Sequence of chain 1.A:
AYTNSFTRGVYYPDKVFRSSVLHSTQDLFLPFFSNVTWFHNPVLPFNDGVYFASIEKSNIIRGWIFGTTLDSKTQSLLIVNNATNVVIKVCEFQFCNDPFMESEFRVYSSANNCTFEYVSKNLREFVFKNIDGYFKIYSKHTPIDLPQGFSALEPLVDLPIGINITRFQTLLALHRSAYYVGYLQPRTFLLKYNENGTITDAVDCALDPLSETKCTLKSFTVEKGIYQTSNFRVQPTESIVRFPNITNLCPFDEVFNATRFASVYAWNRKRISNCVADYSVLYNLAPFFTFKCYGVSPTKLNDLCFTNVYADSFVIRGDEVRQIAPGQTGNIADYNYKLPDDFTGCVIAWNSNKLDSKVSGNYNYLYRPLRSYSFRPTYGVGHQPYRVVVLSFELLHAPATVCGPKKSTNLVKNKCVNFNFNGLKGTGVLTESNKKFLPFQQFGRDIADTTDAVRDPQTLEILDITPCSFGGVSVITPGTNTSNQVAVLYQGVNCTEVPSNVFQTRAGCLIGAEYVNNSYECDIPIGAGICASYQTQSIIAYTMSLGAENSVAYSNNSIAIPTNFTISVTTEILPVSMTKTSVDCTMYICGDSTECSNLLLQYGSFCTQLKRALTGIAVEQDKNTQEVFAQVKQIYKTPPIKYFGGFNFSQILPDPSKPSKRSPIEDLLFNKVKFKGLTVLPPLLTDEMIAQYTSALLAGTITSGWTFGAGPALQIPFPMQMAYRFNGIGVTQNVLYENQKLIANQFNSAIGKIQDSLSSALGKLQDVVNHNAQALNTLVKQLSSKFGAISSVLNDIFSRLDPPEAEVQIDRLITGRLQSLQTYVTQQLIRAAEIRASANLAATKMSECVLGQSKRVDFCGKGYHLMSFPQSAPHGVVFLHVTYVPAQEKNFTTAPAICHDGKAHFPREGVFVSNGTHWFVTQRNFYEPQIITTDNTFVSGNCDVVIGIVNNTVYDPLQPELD

A small-molecule ligand and the protein it binds are described below.
Small molecule (SMILES): CC(=O)N[C@H]1[C@H](O[C@H]2[C@H](O)[C@@H](NC(C)=O)CO[C@@H]2CO)O[C@H](CO)[C@@H](O)[C@@H]1O

Binding-site contacts:
Ligand atom C2 contacts residue ASN798 of chain 1.A at 2.7 Å.
Ligand atom C3 contacts residue ASN798 of chain 1.A at 3.9 Å.
Ligand atom C1 contacts residue ASN798 of chain 1.A at 1.5 Å.
Ligand atom C1 contacts residue SER800 of chain 1.A at 4.0 Å.
Ligand atom C7 contacts residue ASN798 of chain 1.A at 3.8 Å.
Ligand atom N2 contacts residue ASN798 of chain 1.A at 3.1 Å (h-bond).
Ligand atom O5 contacts residue ASN798 of chain 1.A at 2.3 Å (h-bond).
Ligand atom C4 contacts residue ASN798 of chain 1.A at 4.3 Å.
Ligand atom C5 contacts residue ASN798 of chain 1.A at 3.7 Å.
Ligand atom O7 contacts residue ASN798 of chain 1.A at 4.1 Å.